A small-molecule ligand and the protein it binds are described below.
Small molecule (SMILES): COP(=O)(OC)OC[C@H](OC/C=C(\C)CC/C=C(\C)CCC=C(C)C)C(=O)O

Binding-site contacts:
Ligand atom O23 contacts residue ARG51 of chain 1.D at 3.2 Å (salt-bridge).
Ligand atom C26 contacts residue LEU48 of chain 1.D at 3.2 Å (hydrophobic).
Ligand atom C18 contacts residue ARG51 of chain 1.D at 4.3 Å.
Ligand atom C18 contacts residue LEU48 of chain 1.D at 3.8 Å (hydrophobic).
Ligand atom O27 contacts residue ARG51 of chain 1.D at 2.6 Å.
Ligand atom O16 contacts residue TYR259 of chain 1.D at 3.4 Å.
Ligand atom C1 contacts residue ILE195 of chain 1.D at 4.0 Å (hydrophobic).
Ligand atom C26 contacts residue TYR259 of chain 1.D at 3.0 Å (hydrophobic).
Ligand atom O27 contacts residue LEU48 of chain 1.D at 4.3 Å.
Ligand atom C1 contacts residue ALA198 of chain 1.D at 4.3 Å (hydrophobic).
Ligand atom C14 contacts residue TYR259 of chain 1.D at 3.9 Å (hydrophobic).
Ligand atom C17 contacts residue TYR259 of chain 1.D at 3.7 Å (hydrophobic).
Ligand atom O19 contacts residue LEU48 of chain 1.D at 4.3 Å.
Ligand atom C24 contacts residue ARG47 of chain 1.D at 2.4 Å.
Ligand atom C17 contacts residue LEU48 of chain 1.D at 3.5 Å (hydrophobic).
Ligand atom C22 contacts residue ARG47 of chain 1.D at 3.9 Å.
Ligand atom C26 contacts residue ARG51 of chain 1.D at 3.3 Å.
Ligand atom P20 contacts residue ARG51 of chain 1.D at 3.8 Å.
Ligand atom O28 contacts residue TYR259 of chain 1.D at 3.1 Å (h-bond).
Ligand atom C24 contacts residue ARG51 of chain 1.D at 3.5 Å.
Ligand atom O21 contacts residue ARG47 of chain 1.D at 3.5 Å.
Ligand atom C1 contacts residue LEU48 of chain 1.D at 4.2 Å (hydrophobic).
Ligand atom O19 contacts residue ARG47 of chain 1.D at 4.3 Å.
Ligand atom O28 contacts residue LEU48 of chain 1.D at 2.5 Å.
Ligand atom O27 contacts residue TYR259 of chain 1.D at 2.9 Å (h-bond).
Ligand atom P20 contacts residue ARG47 of chain 1.D at 4.4 Å.
Ligand atom O23 contacts residue ARG47 of chain 1.D at 3.7 Å.
Ligand atom O19 contacts residue ARG51 of chain 1.D at 3.2 Å (salt-bridge).
Ligand atom C15 contacts residue TYR259 of chain 1.D at 3.8 Å (hydrophobic).
Ligand atom O28 contacts residue ARG51 of chain 1.D at 3.2 Å.
Ligand atom O28 contacts residue PHE55 of chain 1.D at 4.2 Å.

Sequence of chain 1.D:
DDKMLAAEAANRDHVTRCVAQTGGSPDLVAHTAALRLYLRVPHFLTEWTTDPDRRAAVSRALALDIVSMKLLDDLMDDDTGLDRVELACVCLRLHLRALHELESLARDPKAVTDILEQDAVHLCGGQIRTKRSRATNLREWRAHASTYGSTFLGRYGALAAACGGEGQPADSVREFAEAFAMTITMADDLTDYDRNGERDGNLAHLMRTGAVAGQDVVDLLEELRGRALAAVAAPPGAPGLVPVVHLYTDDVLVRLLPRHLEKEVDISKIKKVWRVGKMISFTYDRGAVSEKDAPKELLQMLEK